Sequence of chain 1.D:
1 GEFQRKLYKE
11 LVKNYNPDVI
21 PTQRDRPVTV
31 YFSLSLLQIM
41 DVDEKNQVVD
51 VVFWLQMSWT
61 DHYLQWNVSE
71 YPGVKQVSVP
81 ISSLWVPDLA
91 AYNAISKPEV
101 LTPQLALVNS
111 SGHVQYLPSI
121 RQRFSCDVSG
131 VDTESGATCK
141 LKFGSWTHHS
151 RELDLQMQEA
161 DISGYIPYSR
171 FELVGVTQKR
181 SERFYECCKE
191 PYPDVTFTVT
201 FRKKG

Sequence of chain 1.E:
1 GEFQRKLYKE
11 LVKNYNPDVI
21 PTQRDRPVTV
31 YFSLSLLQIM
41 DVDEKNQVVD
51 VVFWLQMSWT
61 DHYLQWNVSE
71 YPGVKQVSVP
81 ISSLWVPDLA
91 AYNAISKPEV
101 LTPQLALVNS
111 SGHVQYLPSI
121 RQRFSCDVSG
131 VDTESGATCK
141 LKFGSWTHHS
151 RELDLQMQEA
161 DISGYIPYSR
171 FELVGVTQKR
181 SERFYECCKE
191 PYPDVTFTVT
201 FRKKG

This protein binds this small molecule.
Small molecule (SMILES): Cc1cccc(NC(=O)N2CCCC2)c1

Binding-site contacts:
Ligand atom C06 contacts residue TYR8 of chain 1.E at 3.7 Å (hydrophobic).
Ligand atom C04 contacts residue SER78 of chain 1.E at 3.1 Å.
Ligand atom N10 contacts residue VAL79 of chain 1.E at 4.2 Å.
Ligand atom C02 contacts residue TYR8 of chain 1.E at 4.2 Å (hydrophobic).
Ligand atom C12 contacts residue SER83 of chain 1.E at 3.3 Å.
Ligand atom C15 contacts residue TYR8 of chain 1.E at 3.6 Å (hydrophobic).
Ligand atom C03 contacts residue VAL77 of chain 1.E at 4.1 Å (hydrophobic).
Ligand atom C13 contacts residue TYR15 of chain 1.E at 3.8 Å (hydrophobic).
Ligand atom O09 contacts residue VAL79 of chain 1.E at 3.3 Å.
Ligand atom C14 contacts residue LEU64 of chain 1.E at 4.1 Å (hydrophobic).
Ligand atom C15 contacts residue VAL77 of chain 1.E at 4.0 Å (hydrophobic).
Ligand atom N07 contacts residue VAL79 of chain 1.E at 3.9 Å.
Ligand atom C04 contacts residue ASP18 of chain 1.D at 3.5 Å.
Ligand atom C03 contacts residue SER78 of chain 1.E at 3.9 Å.
Ligand atom C11 contacts residue SER83 of chain 1.E at 3.6 Å.
Ligand atom C03 contacts residue VAL19 of chain 1.D at 3.6 Å (hydrophobic).
Ligand atom C05 contacts residue SER78 of chain 1.E at 3.8 Å.
Ligand atom C12 contacts residue TYR15 of chain 1.E at 3.6 Å (hydrophobic).
Ligand atom C02 contacts residue VAL19 of chain 1.D at 4.0 Å (hydrophobic).
Ligand atom C13 contacts residue VAL12 of chain 1.E at 4.2 Å (hydrophobic).
Ligand atom C04 contacts residue VAL19 of chain 1.D at 4.2 Å (hydrophobic).
Ligand atom C02 contacts residue VAL77 of chain 1.E at 3.8 Å (hydrophobic).
Ligand atom C14 contacts residue VAL12 of chain 1.E at 4.0 Å (hydrophobic).
Ligand atom C01 contacts residue GLN4 of chain 1.E at 3.0 Å.
Ligand atom N07 contacts residue TYR8 of chain 1.E at 3.5 Å.
Ligand atom C14 contacts residue LEU11 of chain 1.E at 3.5 Å (hydrophobic).
Ligand atom O09 contacts residue TYR8 of chain 1.E at 3.3 Å.
Ligand atom C13 contacts residue LEU11 of chain 1.E at 3.5 Å (hydrophobic).
Ligand atom N10 contacts residue TYR8 of chain 1.E at 4.2 Å.
Ligand atom C03 contacts residue ASP18 of chain 1.D at 3.8 Å.
Ligand atom C02 contacts residue GLN4 of chain 1.E at 4.0 Å.
Ligand atom C08 contacts residue TYR8 of chain 1.E at 3.4 Å (hydrophobic).
Ligand atom C05 contacts residue VAL79 of chain 1.E at 3.6 Å (hydrophobic).
Ligand atom C03 contacts residue GLN4 of chain 1.E at 3.9 Å.
Ligand atom C13 contacts residue LEU64 of chain 1.E at 3.6 Å (hydrophobic).
Ligand atom C01 contacts residue VAL19 of chain 1.D at 4.1 Å (hydrophobic).
Ligand atom C08 contacts residue VAL79 of chain 1.E at 3.6 Å (hydrophobic).
Ligand atom C06 contacts residue VAL79 of chain 1.E at 3.8 Å (hydrophobic).
Ligand atom C01 contacts residue VAL77 of chain 1.E at 3.4 Å (hydrophobic).
Ligand atom C05 contacts residue TYR8 of chain 1.E at 4.0 Å (hydrophobic).